The small molecule below binds the protein below.
Small molecule (SMILES): Cc1cccc2scc(Cn3c(SCCCC(=O)O)nc4ccccc43)c12

Sequence of chain 1.A:
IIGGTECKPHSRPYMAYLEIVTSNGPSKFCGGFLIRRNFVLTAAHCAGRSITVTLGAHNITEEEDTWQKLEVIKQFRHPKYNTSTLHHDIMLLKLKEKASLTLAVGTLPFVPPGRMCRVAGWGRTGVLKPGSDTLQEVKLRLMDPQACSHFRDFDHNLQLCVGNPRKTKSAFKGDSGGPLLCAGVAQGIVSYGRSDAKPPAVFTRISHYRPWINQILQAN

Binding-site contacts:
Ligand atom C4 contacts residue SER182 of chain 1.A at 3.5 Å.
Ligand atom C25 contacts residue GLY199 of chain 1.A at 3.5 Å.
Ligand atom S8 contacts residue LYS179 of chain 1.A at 3.1 Å.
Ligand atom S19 contacts residue LYS179 of chain 1.A at 3.9 Å.
Ligand atom C24 contacts residue HIS45 of chain 1.A at 3.8 Å.
Ligand atom C24 contacts residue SER182 of chain 1.A at 3.1 Å.
Ligand atom O27 contacts residue SER182 of chain 1.A at 2.7 Å (h-bond).
Ligand atom C21 contacts residue GLY199 of chain 1.A at 3.3 Å.
Ligand atom O26 contacts residue LYS179 of chain 1.A at 3.5 Å.
Ligand atom C21 contacts residue ARG200 of chain 1.A at 3.6 Å.
Ligand atom C23 contacts residue VAL196 of chain 1.A at 3.5 Å (hydrophobic).
Ligand atom C17 contacts residue GLY199 of chain 1.A at 3.4 Å.
Ligand atom C5 contacts residue HIS45 of chain 1.A at 3.9 Å.
Ligand atom C22 contacts residue ALA177 of chain 1.A at 3.4 Å (hydrophobic).
Ligand atom C23 contacts residue SER182 of chain 1.A at 3.6 Å.
Ligand atom C2 contacts residue HIS45 of chain 1.A at 3.6 Å.
Ligand atom C6 contacts residue SER197 of chain 1.A at 3.4 Å.
Ligand atom C25 contacts residue ALA177 of chain 1.A at 3.7 Å (hydrophobic).
Ligand atom O27 contacts residue HIS45 of chain 1.A at 2.6 Å (h-bond).
Ligand atom C6 contacts residue HIS45 of chain 1.A at 3.5 Å.
Ligand atom C23 contacts residue PHE178 of chain 1.A at 3.4 Å (hydrophobic).
Ligand atom C15 contacts residue HIS45 of chain 1.A at 3.8 Å.
Ligand atom N1 contacts residue HIS45 of chain 1.A at 3.9 Å.
Ligand atom C13 contacts residue GLY199 of chain 1.A at 3.8 Å.
Ligand atom C18 contacts residue TYR198 of chain 1.A at 3.8 Å (hydrophobic).
Ligand atom C22 contacts residue PHE178 of chain 1.A at 3.8 Å (hydrophobic).
Ligand atom C22 contacts residue TYR198 of chain 1.A at 3.9 Å (hydrophobic).
Ligand atom C25 contacts residue PHE178 of chain 1.A at 3.6 Å (hydrophobic).
Ligand atom C13 contacts residue TYR198 of chain 1.A at 3.9 Å (hydrophobic).
Ligand atom S19 contacts residue GLY199 of chain 1.A at 3.3 Å (h-bond).
Ligand atom C11 contacts residue LEU86 of chain 1.A at 3.8 Å (hydrophobic).
Ligand atom C18 contacts residue PHE178 of chain 1.A at 3.8 Å (hydrophobic).
Ligand atom C22 contacts residue GLY199 of chain 1.A at 3.8 Å.
Ligand atom C11 contacts residue HIS45 of chain 1.A at 3.6 Å.
Ligand atom C24 contacts residue GLY180 of chain 1.A at 3.6 Å.
Ligand atom C21 contacts residue PHE178 of chain 1.A at 3.7 Å (hydrophobic).
Ligand atom C20 contacts residue PHE29 of chain 1.A at 3.8 Å (hydrophobic).
Ligand atom O26 contacts residue GLY180 of chain 1.A at 2.5 Å (h-bond).
Ligand atom C4 contacts residue SER197 of chain 1.A at 3.9 Å.
Ligand atom O26 contacts residue SER182 of chain 1.A at 3.0 Å (h-bond).